Binding-site contacts:
Ligand atom C8 contacts residue ASP150 of chain 8.E at 4.3 Å.
Ligand atom C1 contacts residue TYR93 of chain 8.E at 3.8 Å (hydrophobic).
Ligand atom O7 contacts residue TRP154 of chain 8.E at 4.5 Å.
Ligand atom C5 contacts residue ASN182 of chain 8.E at 3.6 Å.
Ligand atom C7 contacts residue ASN182 of chain 8.E at 3.1 Å.
Ligand atom O7 contacts residue VAL94 of chain 8.E at 3.5 Å.
Ligand atom C7 contacts residue TYR93 of chain 8.E at 4.3 Å (hydrophobic).
Ligand atom O4 contacts residue VAL94 of chain 8.E at 3.7 Å.
Ligand atom C8 contacts residue ASN182 of chain 8.E at 4.3 Å.
Ligand atom C7 contacts residue TRP154 of chain 8.E at 4.5 Å (hydrophobic).
Ligand atom C2 contacts residue TYR93 of chain 8.E at 3.8 Å (hydrophobic).
Ligand atom C8 contacts residue TYR93 of chain 8.E at 4.4 Å (hydrophobic).
Ligand atom C3 contacts residue TYR93 of chain 8.E at 3.8 Å (hydrophobic).
Ligand atom C1 contacts residue ASN182 of chain 8.E at 1.4 Å.
Ligand atom N2 contacts residue TYR93 of chain 8.E at 3.3 Å (h-bond).
Ligand atom C2 contacts residue ASN182 of chain 8.E at 2.5 Å.
Ligand atom N2 contacts residue ASN182 of chain 8.E at 2.9 Å (h-bond).
Ligand atom C2 contacts residue VAL94 of chain 8.E at 4.3 Å (hydrophobic).
Ligand atom O3 contacts residue VAL94 of chain 8.E at 4.5 Å.
Ligand atom O5 contacts residue ASN182 of chain 8.E at 2.4 Å (h-bond).
Ligand atom C3 contacts residue VAL94 of chain 8.E at 4.4 Å (hydrophobic).
Ligand atom O7 contacts residue ASN182 of chain 8.E at 2.9 Å (h-bond).
Ligand atom C3 contacts residue ASN182 of chain 8.E at 3.8 Å.
Ligand atom C4 contacts residue ASN182 of chain 8.E at 4.3 Å.
Ligand atom O7 contacts residue LEU70 of chain 8.E at 3.7 Å.
Ligand atom C8 contacts residue TRP154 of chain 8.E at 3.6 Å (hydrophobic).

The small molecule below binds the protein below.
Small molecule (SMILES): CC(=O)N[C@H]1[C@H](O[C@H]2[C@H](O)[C@@H](NC(C)=O)CO[C@@H]2CO)O[C@H](CO)[C@@H](O)[C@@H]1O

Sequence of chain 8.E:
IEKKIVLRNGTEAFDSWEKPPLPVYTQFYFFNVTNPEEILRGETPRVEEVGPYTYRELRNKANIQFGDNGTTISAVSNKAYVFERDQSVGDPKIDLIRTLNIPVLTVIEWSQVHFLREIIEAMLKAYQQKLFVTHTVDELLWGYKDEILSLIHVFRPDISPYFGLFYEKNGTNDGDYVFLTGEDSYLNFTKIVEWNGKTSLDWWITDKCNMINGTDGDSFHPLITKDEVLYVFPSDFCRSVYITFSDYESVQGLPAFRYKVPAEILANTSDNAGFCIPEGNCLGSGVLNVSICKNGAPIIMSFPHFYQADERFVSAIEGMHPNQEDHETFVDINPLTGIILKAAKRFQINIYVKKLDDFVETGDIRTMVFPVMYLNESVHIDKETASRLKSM